Sequence of chain 1.A:
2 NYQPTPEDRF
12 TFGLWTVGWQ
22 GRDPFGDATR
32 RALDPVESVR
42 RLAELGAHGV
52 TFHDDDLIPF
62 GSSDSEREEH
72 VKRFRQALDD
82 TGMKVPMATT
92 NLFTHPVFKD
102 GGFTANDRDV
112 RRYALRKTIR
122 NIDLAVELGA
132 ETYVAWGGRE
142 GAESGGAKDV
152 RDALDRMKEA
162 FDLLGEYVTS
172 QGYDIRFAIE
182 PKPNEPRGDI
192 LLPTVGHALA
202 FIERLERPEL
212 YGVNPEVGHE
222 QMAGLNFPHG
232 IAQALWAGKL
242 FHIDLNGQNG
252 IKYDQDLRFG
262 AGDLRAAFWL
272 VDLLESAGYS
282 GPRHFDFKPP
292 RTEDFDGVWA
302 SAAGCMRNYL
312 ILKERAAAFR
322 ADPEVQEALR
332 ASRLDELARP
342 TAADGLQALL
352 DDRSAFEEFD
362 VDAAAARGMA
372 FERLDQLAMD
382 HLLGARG

Binding-site contacts:
Ligand atom O4 contacts residue ASP245 of chain 1.A at 3.0 Å (salt-bridge).
Ligand atom O3 contacts residue MG1 of chain 1.B at 2.4 Å.
Ligand atom O4 contacts residue GLU181 of chain 1.A at 2.5 Å (salt-bridge).
Ligand atom C4 contacts residue ASP287 of chain 1.A at 3.6 Å.
Ligand atom C1 contacts residue HIS54 of chain 1.A at 3.4 Å.
Ligand atom O5 contacts residue PHE94 of chain 1.A at 4.1 Å.
Ligand atom O6 contacts residue TRP137 of chain 1.A at 3.2 Å.
Ligand atom O3 contacts residue GLU181 of chain 1.A at 2.9 Å (salt-bridge).
Ligand atom C6 contacts residue THR90 of chain 1.A at 3.9 Å.
Ligand atom O5 contacts residue HIS54 of chain 1.A at 2.7 Å (h-bond).
Ligand atom C1 contacts residue TRP137 of chain 1.A at 3.7 Å (hydrophobic).
Ligand atom C6 contacts residue VAL135 of chain 1.A at 4.2 Å (hydrophobic).
Ligand atom C3 contacts residue MG1 of chain 1.B at 3.0 Å.
Ligand atom O1 contacts residue HIS54 of chain 1.A at 3.3 Å.
Ligand atom C5 contacts residue GLU181 of chain 1.A at 4.1 Å.
Ligand atom C5 contacts residue HIS54 of chain 1.A at 3.4 Å.
Ligand atom C5 contacts residue TRP16 of chain 1.A at 4.0 Å (hydrophobic).
Ligand atom C2 contacts residue TRP137 of chain 1.A at 3.5 Å (hydrophobic).
Ligand atom C4 contacts residue ASP245 of chain 1.A at 4.2 Å.
Ligand atom O6 contacts residue GLU181 of chain 1.A at 3.3 Å (salt-bridge).
Ligand atom C6 contacts residue HIS54 of chain 1.A at 3.7 Å.
Ligand atom O3 contacts residue HIS220 of chain 1.A at 3.4 Å.
Ligand atom O5 contacts residue TRP137 of chain 1.A at 3.8 Å.
Ligand atom C1 contacts residue PHE94 of chain 1.A at 3.8 Å (hydrophobic).
Ligand atom O1 contacts residue PHE94 of chain 1.A at 4.0 Å.
Ligand atom O1 contacts residue TRP16 of chain 1.A at 3.6 Å.
Ligand atom O3 contacts residue ASP287 of chain 1.A at 3.0 Å (salt-bridge).
Ligand atom C3 contacts residue ASP287 of chain 1.A at 3.0 Å.
Ligand atom O2 contacts residue TRP137 of chain 1.A at 3.9 Å.
Ligand atom C6 contacts residue TRP16 of chain 1.A at 4.3 Å (hydrophobic).
Ligand atom O4 contacts residue ASP287 of chain 1.A at 3.1 Å (salt-bridge).
Ligand atom O6 contacts residue VAL135 of chain 1.A at 3.5 Å.
Ligand atom O4 contacts residue MG1 of chain 1.B at 2.2 Å.
Ligand atom O3 contacts residue GLU217 of chain 1.A at 3.2 Å (salt-bridge).
Ligand atom C4 contacts residue GLU181 of chain 1.A at 3.1 Å.
Ligand atom C3 contacts residue GLU181 of chain 1.A at 3.8 Å.
Ligand atom C6 contacts residue GLU181 of chain 1.A at 3.7 Å.
Ligand atom O6 contacts residue THR90 of chain 1.A at 3.6 Å (h-bond).
Ligand atom C4 contacts residue TRP137 of chain 1.A at 4.3 Å (hydrophobic).
Ligand atom C4 contacts residue MG1 of chain 1.B at 3.0 Å.

The small molecule below binds the protein below.
Small molecule (SMILES): OC[C@H]1O[C@H](O)[C@H](O)[C@@H](O)[C@@H]1O